Sequence of chain 2.A:
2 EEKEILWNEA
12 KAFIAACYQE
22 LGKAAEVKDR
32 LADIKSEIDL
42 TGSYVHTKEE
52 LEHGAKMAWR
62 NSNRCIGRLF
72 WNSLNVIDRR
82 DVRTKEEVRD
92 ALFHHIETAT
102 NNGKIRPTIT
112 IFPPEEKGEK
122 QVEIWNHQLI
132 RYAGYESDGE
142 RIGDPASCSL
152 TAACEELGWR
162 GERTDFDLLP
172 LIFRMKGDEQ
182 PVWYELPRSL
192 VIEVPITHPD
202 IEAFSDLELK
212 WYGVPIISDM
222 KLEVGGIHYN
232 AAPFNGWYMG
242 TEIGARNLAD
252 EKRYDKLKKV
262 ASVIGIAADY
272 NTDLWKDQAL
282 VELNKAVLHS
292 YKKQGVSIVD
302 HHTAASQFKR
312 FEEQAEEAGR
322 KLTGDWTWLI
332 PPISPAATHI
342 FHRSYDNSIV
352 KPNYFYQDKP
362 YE

Sequence of chain 1.A:
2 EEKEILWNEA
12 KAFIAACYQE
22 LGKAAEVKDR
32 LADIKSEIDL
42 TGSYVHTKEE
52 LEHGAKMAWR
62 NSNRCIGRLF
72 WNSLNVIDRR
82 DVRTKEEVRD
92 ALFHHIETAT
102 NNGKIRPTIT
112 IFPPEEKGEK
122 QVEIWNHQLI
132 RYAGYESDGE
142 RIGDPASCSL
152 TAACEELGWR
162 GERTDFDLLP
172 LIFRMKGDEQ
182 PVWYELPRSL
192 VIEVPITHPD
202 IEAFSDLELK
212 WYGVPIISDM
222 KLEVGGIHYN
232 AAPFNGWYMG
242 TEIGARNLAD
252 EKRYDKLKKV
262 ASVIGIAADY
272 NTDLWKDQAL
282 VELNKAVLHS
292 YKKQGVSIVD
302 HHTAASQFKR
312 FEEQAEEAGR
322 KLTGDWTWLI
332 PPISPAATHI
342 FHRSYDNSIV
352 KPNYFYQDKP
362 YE

A small-molecule ligand and the protein it binds are described below.
Small molecule (SMILES): [H]/N=C(\[N]c1cccc(OC[C@@H](O)c2cccc(N/C(=N\[H])c3cccs3)c2)c1)c1cccs1

Binding-site contacts:
Ligand atom N08 contacts residue TRP238 of chain 2.A at 3.0 Å (h-bond).
Ligand atom S01 contacts residue HEM1 of chain 2.B at 3.3 Å (h-bond).
Ligand atom C24 contacts residue TRP329 of chain 2.A at 3.6 Å (hydrophobic).
Ligand atom C06 contacts residue GLU243 of chain 2.A at 3.5 Å.
Ligand atom C04 contacts residue PRO216 of chain 2.A at 3.6 Å (hydrophobic).
Ligand atom C16 contacts residue POL1 of chain 2.G at 3.5 Å.
Ligand atom C02 contacts residue GLY237 of chain 2.A at 3.1 Å.
Ligand atom C38 contacts residue POL1 of chain 2.G at 3.6 Å.
Ligand atom C24 contacts residue THR328 of chain 2.A at 3.4 Å.
Ligand atom C23 contacts residue THR328 of chain 2.A at 3.0 Å.
Ligand atom N08 contacts residue GLU243 of chain 2.A at 2.9 Å (salt-bridge).
Ligand atom S21 contacts residue PHE342 of chain 1.A at 3.7 Å.
Ligand atom C02 contacts residue HEM1 of chain 2.B at 3.6 Å.
Ligand atom C34 contacts residue POL1 of chain 2.G at 3.4 Å.
Ligand atom C26 contacts residue ARG247 of chain 2.A at 3.5 Å.
Ligand atom S01 contacts residue GLY237 of chain 2.A at 3.5 Å (h-bond).
Ligand atom O18 contacts residue ILE218 of chain 2.A at 3.6 Å.
Ligand atom C16 contacts residue GLU243 of chain 2.A at 3.3 Å.
Ligand atom C02 contacts residue ASN236 of chain 2.A at 3.5 Å.
Ligand atom C36 contacts residue HEM1 of chain 2.B at 3.1 Å.
Ligand atom C35 contacts residue POL1 of chain 2.G at 3.4 Å.
Ligand atom C23 contacts residue PHE342 of chain 1.A at 3.6 Å (hydrophobic).
Ligand atom C38 contacts residue HEM1 of chain 2.B at 3.3 Å.
Ligand atom C14 contacts residue ILE218 of chain 2.A at 3.6 Å (hydrophobic).
Ligand atom C22 contacts residue PHE342 of chain 1.A at 3.6 Å (hydrophobic).
Ligand atom C11 contacts residue GLU243 of chain 2.A at 3.2 Å.
Ligand atom C36 contacts residue TRP329 of chain 2.A at 3.6 Å (hydrophobic).
Ligand atom C32 contacts residue ARG247 of chain 2.A at 3.6 Å.
Ligand atom C03 contacts residue PHE235 of chain 2.A at 3.6 Å (hydrophobic).
Ligand atom N27 contacts residue TRP329 of chain 2.A at 3.5 Å.
Ligand atom C02 contacts residue PHE235 of chain 2.A at 3.6 Å (hydrophobic).
Ligand atom C04 contacts residue ILE218 of chain 2.A at 3.6 Å (hydrophobic).
Ligand atom C13 contacts residue HEM1 of chain 2.B at 3.5 Å.
Ligand atom C03 contacts residue ILE218 of chain 2.A at 3.6 Å (hydrophobic).
Ligand atom O18 contacts residue HIS128 of chain 2.A at 3.3 Å.
Ligand atom N28 contacts residue HEM1 of chain 2.B at 2.8 Å (h-bond).
Ligand atom N07 contacts residue GLU243 of chain 2.A at 2.5 Å (salt-bridge).
Ligand atom C03 contacts residue PRO216 of chain 2.A at 3.5 Å (hydrophobic).
Ligand atom C12 contacts residue HEM1 of chain 2.B at 3.6 Å.
Ligand atom N28 contacts residue ARG247 of chain 2.A at 3.2 Å (salt-bridge).